Binding-site contacts:
Ligand atom C21 contacts residue PHE283 of chain 1.D at 4.1 Å (hydrophobic).
Ligand atom C4 contacts residue ARG176 of chain 1.D at 4.4 Å.
Ligand atom C8 contacts residue LEU175 of chain 1.D at 4.4 Å (hydrophobic).
Ligand atom C7 contacts residue LEU172 of chain 1.D at 3.9 Å (hydrophobic).
Ligand atom C18 contacts residue LEU175 of chain 1.D at 4.0 Å (hydrophobic).
Ligand atom C21 contacts residue VAL204 of chain 1.D at 4.2 Å (hydrophobic).
Ligand atom C22 contacts residue PHE283 of chain 1.D at 4.2 Å (hydrophobic).
Ligand atom C20 contacts residue PHE207 of chain 1.D at 4.2 Å (hydrophobic).
Ligand atom C19 contacts residue SER179 of chain 1.D at 3.6 Å.
Ligand atom C2 contacts residue SER179 of chain 1.D at 3.6 Å.
Ligand atom C27 contacts residue ALA208 of chain 1.D at 3.8 Å (hydrophobic).
Ligand atom C6 contacts residue LEU172 of chain 1.D at 4.5 Å (hydrophobic).
Ligand atom C11 contacts residue QNP1 of chain 1.L at 4.5 Å.
Ligand atom C27 contacts residue PHE283 of chain 1.D at 3.7 Å (hydrophobic).
Ligand atom C16 contacts residue PHE207 of chain 1.D at 4.1 Å (hydrophobic).
Ligand atom C27 contacts residue ALA212 of chain 1.D at 4.4 Å (hydrophobic).
Ligand atom C19 contacts residue QNP1 of chain 1.L at 3.8 Å.
Ligand atom C18 contacts residue PHE207 of chain 1.D at 4.0 Å (hydrophobic).
Ligand atom C1 contacts residue SER179 of chain 1.D at 4.2 Å.
Ligand atom C19 contacts residue LEU175 of chain 1.D at 3.9 Å (hydrophobic).
Ligand atom C27 contacts residue PHE280 of chain 1.D at 4.4 Å (hydrophobic).

The protein below binds the small molecule below.
Small molecule (SMILES): CC(C)CCC[C@@H](C)[C@H]1CC[C@H]2[C@@H]3CC[C@@H]4C[C@@H](O)CC[C@]4(C)[C@H]3CC[C@]12C

Sequence of chain 1.D:
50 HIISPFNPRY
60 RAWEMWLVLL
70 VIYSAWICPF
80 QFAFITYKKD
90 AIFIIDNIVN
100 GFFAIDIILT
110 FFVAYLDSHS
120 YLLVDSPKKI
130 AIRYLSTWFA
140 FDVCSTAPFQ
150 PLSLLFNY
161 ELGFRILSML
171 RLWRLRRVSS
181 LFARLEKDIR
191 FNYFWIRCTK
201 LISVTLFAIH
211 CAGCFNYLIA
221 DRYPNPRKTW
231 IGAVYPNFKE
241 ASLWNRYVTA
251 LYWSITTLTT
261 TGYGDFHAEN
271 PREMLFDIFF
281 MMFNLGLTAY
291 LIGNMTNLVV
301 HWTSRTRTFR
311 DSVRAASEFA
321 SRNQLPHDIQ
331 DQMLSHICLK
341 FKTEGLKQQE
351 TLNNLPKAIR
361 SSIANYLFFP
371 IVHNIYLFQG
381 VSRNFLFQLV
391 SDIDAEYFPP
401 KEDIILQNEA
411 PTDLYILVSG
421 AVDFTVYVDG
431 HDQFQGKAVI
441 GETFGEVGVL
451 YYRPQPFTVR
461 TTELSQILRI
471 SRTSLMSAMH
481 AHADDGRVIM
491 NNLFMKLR